Sequence of chain 1.A:
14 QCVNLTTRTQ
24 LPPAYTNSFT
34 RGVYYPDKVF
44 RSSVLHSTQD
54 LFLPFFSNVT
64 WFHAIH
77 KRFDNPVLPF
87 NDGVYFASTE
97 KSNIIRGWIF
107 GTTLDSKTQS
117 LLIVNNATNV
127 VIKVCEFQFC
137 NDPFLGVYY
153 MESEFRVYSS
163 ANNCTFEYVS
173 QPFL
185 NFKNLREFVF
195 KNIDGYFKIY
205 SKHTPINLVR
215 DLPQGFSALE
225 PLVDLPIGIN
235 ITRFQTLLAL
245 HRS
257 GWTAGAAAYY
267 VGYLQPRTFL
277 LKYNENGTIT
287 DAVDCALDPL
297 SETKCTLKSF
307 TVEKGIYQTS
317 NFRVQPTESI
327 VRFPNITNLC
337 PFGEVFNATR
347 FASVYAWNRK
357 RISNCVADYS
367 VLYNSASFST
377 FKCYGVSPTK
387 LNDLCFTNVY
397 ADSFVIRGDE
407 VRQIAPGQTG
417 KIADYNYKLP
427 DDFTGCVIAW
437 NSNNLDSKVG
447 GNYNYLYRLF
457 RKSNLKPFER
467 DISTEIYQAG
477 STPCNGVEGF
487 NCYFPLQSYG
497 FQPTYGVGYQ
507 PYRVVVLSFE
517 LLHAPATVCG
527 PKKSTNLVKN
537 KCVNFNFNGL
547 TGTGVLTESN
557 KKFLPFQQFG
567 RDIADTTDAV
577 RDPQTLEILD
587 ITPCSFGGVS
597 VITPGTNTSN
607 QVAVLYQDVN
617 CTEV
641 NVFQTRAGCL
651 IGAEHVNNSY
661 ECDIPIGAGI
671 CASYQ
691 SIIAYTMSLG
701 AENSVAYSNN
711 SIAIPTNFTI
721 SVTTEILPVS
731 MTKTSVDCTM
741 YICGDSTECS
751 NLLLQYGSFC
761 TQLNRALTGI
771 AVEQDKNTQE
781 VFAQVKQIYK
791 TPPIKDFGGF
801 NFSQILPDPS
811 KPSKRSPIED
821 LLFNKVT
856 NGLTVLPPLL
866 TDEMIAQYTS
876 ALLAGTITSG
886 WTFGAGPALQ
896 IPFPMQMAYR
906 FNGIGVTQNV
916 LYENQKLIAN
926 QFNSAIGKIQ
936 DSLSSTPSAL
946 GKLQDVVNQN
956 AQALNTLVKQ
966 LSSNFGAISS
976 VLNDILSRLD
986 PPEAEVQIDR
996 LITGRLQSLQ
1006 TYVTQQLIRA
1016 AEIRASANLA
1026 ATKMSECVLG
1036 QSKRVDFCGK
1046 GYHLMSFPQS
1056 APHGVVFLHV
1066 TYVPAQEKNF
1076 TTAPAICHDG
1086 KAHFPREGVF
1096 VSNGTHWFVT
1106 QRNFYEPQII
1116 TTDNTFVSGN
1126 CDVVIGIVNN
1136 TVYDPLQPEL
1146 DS

Binding-site contacts:
Ligand atom O7 contacts residue ASN801 of chain 1.A at 3.9 Å.
Ligand atom O6 contacts residue GLN804 of chain 1.A at 4.1 Å.
Ligand atom C1 contacts residue ASN801 of chain 1.A at 1.4 Å.
Ligand atom C5 contacts residue ASN801 of chain 1.A at 3.6 Å.
Ligand atom C6 contacts residue SER803 of chain 1.A at 3.6 Å.
Ligand atom C8 contacts residue GLN804 of chain 1.A at 4.2 Å.
Ligand atom N2 contacts residue ASN801 of chain 1.A at 3.0 Å (h-bond).
Ligand atom O5 contacts residue ASN801 of chain 1.A at 2.3 Å (h-bond).
Ligand atom C5 contacts residue GLN804 of chain 1.A at 4.3 Å.
Ligand atom C7 contacts residue ASN801 of chain 1.A at 3.7 Å.
Ligand atom C1 contacts residue SER803 of chain 1.A at 3.6 Å.
Ligand atom C4 contacts residue ASN801 of chain 1.A at 4.2 Å.
Ligand atom O5 contacts residue SER803 of chain 1.A at 3.2 Å (h-bond).
Ligand atom C2 contacts residue ASN801 of chain 1.A at 2.5 Å.
Ligand atom C6 contacts residue GLN804 of chain 1.A at 3.4 Å.
Ligand atom C3 contacts residue ASN801 of chain 1.A at 3.8 Å.
Ligand atom O6 contacts residue SER803 of chain 1.A at 4.4 Å.
Ligand atom C5 contacts residue SER803 of chain 1.A at 3.3 Å.

This protein binds this small molecule.
Small molecule (SMILES): CC(=O)N[C@H]1[C@H](O[C@H]2[C@H](O)[C@@H](NC(C)=O)CO[C@@H]2CO)O[C@H](CO)[C@@H](O)[C@@H]1O